Binding-site contacts:
Ligand atom C1 contacts residue THR102 of chain 3.A at 4.1 Å.
Ligand atom C4 contacts residue ASN118 of chain 3.A at 4.2 Å.
Ligand atom C5 contacts residue ASN118 of chain 3.A at 3.7 Å.
Ligand atom N2 contacts residue ASN118 of chain 3.A at 2.9 Å (h-bond).
Ligand atom C7 contacts residue ASN118 of chain 3.A at 3.9 Å.
Ligand atom C1 contacts residue ASN118 of chain 3.A at 1.4 Å.
Ligand atom C8 contacts residue TYR104 of chain 3.A at 3.7 Å (hydrophobic).
Ligand atom C7 contacts residue TYR104 of chain 3.A at 3.9 Å (hydrophobic).
Ligand atom O5 contacts residue THR102 of chain 3.A at 3.9 Å.
Ligand atom C2 contacts residue ASN118 of chain 3.A at 2.5 Å.
Ligand atom O7 contacts residue TYR104 of chain 3.A at 4.2 Å.
Ligand atom N2 contacts residue TYR104 of chain 3.A at 4.3 Å.
Ligand atom O5 contacts residue ASN118 of chain 3.A at 2.4 Å (h-bond).
Ligand atom C8 contacts residue TYR135 of chain 3.A at 4.1 Å (hydrophobic).
Ligand atom C6 contacts residue SER120 of chain 3.A at 3.6 Å.
Ligand atom O6 contacts residue SER120 of chain 3.A at 2.5 Å (h-bond).
Ligand atom C3 contacts residue ASN118 of chain 3.A at 3.8 Å.
Ligand atom O6 contacts residue TYR135 of chain 3.A at 4.0 Å.

Sequence of chain 3.A:
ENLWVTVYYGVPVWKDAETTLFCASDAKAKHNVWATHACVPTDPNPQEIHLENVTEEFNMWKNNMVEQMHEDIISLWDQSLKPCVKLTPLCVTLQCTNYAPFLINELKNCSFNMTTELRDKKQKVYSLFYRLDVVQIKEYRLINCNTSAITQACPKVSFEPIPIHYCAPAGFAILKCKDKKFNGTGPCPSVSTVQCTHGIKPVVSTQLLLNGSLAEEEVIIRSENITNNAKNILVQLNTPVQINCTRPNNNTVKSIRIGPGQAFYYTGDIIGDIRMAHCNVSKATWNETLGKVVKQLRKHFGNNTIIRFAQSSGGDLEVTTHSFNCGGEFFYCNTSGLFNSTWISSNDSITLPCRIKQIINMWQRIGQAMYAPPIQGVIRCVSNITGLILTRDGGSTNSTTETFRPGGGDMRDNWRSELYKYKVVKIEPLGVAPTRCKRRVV

This protein binds this small molecule.
Small molecule (SMILES): CC(=O)N[C@H]1[C@H](O[C@H]2[C@H](O)[C@@H](NC(C)=O)CO[C@@H]2CO)O[C@H](CO)[C@@H](O[C@@H]2O[C@H](CO)[C@@H](O)[C@H](O[C@H]3O[C@H](CO)[C@@H](O)[C@H](O)[C@@H]3O)[C@@H]2O)[C@@H]1O